This small molecule binds to this protein.
Small molecule (SMILES): CC(=O)N[C@@H]1[C@@H](O)[C@H](O[C@@H]2O[C@H](CO[C@]3(C(=O)O)C[C@H](O)[C@@H](NC(C)=O)[C@H]([C@H](O)[C@H](O)CO)O3)[C@H](O)[C@H](O)[C@H]2O)[C@@H](CO)O[C@H]1O

Sequence of chain 44.A:
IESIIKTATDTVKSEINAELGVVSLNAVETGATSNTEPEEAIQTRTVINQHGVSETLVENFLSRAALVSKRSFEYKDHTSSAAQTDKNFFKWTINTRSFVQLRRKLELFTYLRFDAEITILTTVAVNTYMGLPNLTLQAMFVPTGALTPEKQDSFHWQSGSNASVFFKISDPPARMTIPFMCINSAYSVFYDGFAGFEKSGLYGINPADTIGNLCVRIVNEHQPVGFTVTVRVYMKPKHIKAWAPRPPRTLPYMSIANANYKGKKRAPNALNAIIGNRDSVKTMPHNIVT

Sequence of chain 44.B:
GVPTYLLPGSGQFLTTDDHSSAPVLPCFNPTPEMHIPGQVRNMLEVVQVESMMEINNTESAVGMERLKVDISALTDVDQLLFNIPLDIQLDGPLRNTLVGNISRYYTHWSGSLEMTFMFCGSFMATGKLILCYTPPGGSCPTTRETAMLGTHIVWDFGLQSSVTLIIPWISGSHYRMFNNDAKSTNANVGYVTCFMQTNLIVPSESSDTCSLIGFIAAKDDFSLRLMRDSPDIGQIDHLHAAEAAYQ

Binding-site contacts:
Ligand atom C1 contacts residue ARG104 of chain 44.B at 3.4 Å.
Ligand atom C11 contacts residue ASP232 of chain 44.B at 3.4 Å.
Ligand atom O1B contacts residue ASP91 of chain 44.B at 3.8 Å.
Ligand atom O3 contacts residue GLY282 of chain 44.A at 3.3 Å.
Ligand atom C8 contacts residue ASN180 of chain 44.B at 3.0 Å.
Ligand atom C10 contacts residue ASP232 of chain 44.B at 3.6 Å.
Ligand atom N5 contacts residue ASN275 of chain 44.A at 3.5 Å (h-bond).
Ligand atom O4 contacts residue ARG95 of chain 44.B at 3.3 Å (salt-bridge).
Ligand atom C4 contacts residue ASP232 of chain 44.B at 3.5 Å.
Ligand atom C10 contacts residue PRO231 of chain 44.B at 3.5 Å (hydrophobic).
Ligand atom C4 contacts residue ARG104 of chain 44.B at 3.7 Å.
Ligand atom N5 contacts residue PRO231 of chain 44.B at 2.6 Å (h-bond).
Ligand atom C4 contacts residue ASP91 of chain 44.B at 3.4 Å.
Ligand atom O1B contacts residue ARG104 of chain 44.B at 2.4 Å (salt-bridge).
Ligand atom C11 contacts residue PRO231 of chain 44.B at 3.5 Å (hydrophobic).
Ligand atom C10 contacts residue ASN275 of chain 44.A at 3.2 Å.
Ligand atom C5 contacts residue PRO231 of chain 44.B at 3.4 Å (hydrophobic).
Ligand atom O4 contacts residue ASP91 of chain 44.B at 2.4 Å (salt-bridge).
Ligand atom C11 contacts residue GLY234 of chain 44.B at 3.7 Å.
Ligand atom C3 contacts residue PRO274 of chain 44.A at 3.7 Å (hydrophobic).
Ligand atom C5 contacts residue ASN275 of chain 44.A at 3.5 Å.
Ligand atom C11 contacts residue ILE233 of chain 44.B at 3.5 Å (hydrophobic).
Ligand atom O7 contacts residue LYS270 of chain 44.A at 3.4 Å (salt-bridge).
Ligand atom C7 contacts residue ASN180 of chain 44.B at 3.5 Å.
Ligand atom O4 contacts residue ASN275 of chain 44.A at 2.8 Å (h-bond).
Ligand atom O7 contacts residue PRO274 of chain 44.A at 3.5 Å.
Ligand atom C3 contacts residue ARG95 of chain 44.B at 3.8 Å.
Ligand atom O6 contacts residue ASP91 of chain 44.B at 3.2 Å.
Ligand atom O7 contacts residue ASN180 of chain 44.B at 3.2 Å (h-bond).
Ligand atom C4 contacts residue PRO231 of chain 44.B at 3.4 Å (hydrophobic).
Ligand atom C10 contacts residue LYS270 of chain 44.A at 3.6 Å.
Ligand atom O10 contacts residue LYS270 of chain 44.A at 3.0 Å (salt-bridge).
Ligand atom C3 contacts residue ARG104 of chain 44.B at 3.8 Å.
Ligand atom C4 contacts residue ASN275 of chain 44.A at 3.7 Å.
Ligand atom O4 contacts residue PRO231 of chain 44.B at 3.8 Å.
Ligand atom O4 contacts residue ASP232 of chain 44.B at 2.9 Å (salt-bridge).
Ligand atom O3 contacts residue PRO274 of chain 44.A at 3.6 Å.
Ligand atom O6 contacts residue PRO274 of chain 44.A at 3.8 Å.
Ligand atom O10 contacts residue ASN275 of chain 44.A at 2.7 Å (h-bond).
Ligand atom C4 contacts residue PRO274 of chain 44.A at 3.8 Å (hydrophobic).